Sequence of chain 1.E:
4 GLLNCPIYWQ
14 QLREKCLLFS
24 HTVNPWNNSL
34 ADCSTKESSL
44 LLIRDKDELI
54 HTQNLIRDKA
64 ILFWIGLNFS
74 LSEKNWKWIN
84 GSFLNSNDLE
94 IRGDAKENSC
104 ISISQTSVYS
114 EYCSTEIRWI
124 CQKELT

Binding-site contacts:
Ligand atom C6 contacts residue LEU45 of chain 1.E at 4.0 Å (hydrophobic).
Ligand atom C1 contacts residue LEU45 of chain 1.E at 4.5 Å (hydrophobic).
Ligand atom C3 contacts residue ASN83 of chain 1.E at 3.8 Å.
Ligand atom O5 contacts residue LEU45 of chain 1.E at 3.8 Å.
Ligand atom O5 contacts residue ASN83 of chain 1.E at 2.4 Å (h-bond).
Ligand atom C6 contacts residue ARG47 of chain 1.E at 3.9 Å.
Ligand atom O6 contacts residue ARG47 of chain 1.E at 3.6 Å (salt-bridge).
Ligand atom N2 contacts residue SER85 of chain 1.E at 2.8 Å (h-bond).
Ligand atom N2 contacts residue ASN83 of chain 1.E at 2.8 Å (h-bond).
Ligand atom C1 contacts residue ASN83 of chain 1.E at 1.5 Å.
Ligand atom C8 contacts residue SER85 of chain 1.E at 3.4 Å.
Ligand atom C7 contacts residue ASN83 of chain 1.E at 3.3 Å.
Ligand atom C2 contacts residue SER85 of chain 1.E at 3.7 Å.
Ligand atom C3 contacts residue SER85 of chain 1.E at 4.0 Å.
Ligand atom C6 contacts residue ILE46 of chain 1.E at 3.4 Å (hydrophobic).
Ligand atom O3 contacts residue SER85 of chain 1.E at 4.4 Å.
Ligand atom O5 contacts residue TRP81 of chain 1.E at 4.2 Å.
Ligand atom C5 contacts residue TRP81 of chain 1.E at 3.8 Å (hydrophobic).
Ligand atom C5 contacts residue ASN83 of chain 1.E at 3.7 Å.
Ligand atom C6 contacts residue TRP81 of chain 1.E at 3.8 Å (hydrophobic).
Ligand atom C8 contacts residue ASN83 of chain 1.E at 4.2 Å.
Ligand atom C7 contacts residue SER85 of chain 1.E at 3.6 Å.
Ligand atom C4 contacts residue ASN83 of chain 1.E at 4.3 Å.
Ligand atom C1 contacts residue SER85 of chain 1.E at 4.0 Å.
Ligand atom C2 contacts residue ASN83 of chain 1.E at 2.5 Å.
Ligand atom O6 contacts residue ILE46 of chain 1.E at 3.7 Å.
Ligand atom O6 contacts residue LEU45 of chain 1.E at 3.7 Å.
Ligand atom C1 contacts residue TRP81 of chain 1.E at 4.3 Å (hydrophobic).
Ligand atom O7 contacts residue ASN83 of chain 1.E at 3.6 Å (h-bond).

This small molecule binds to this protein.
Small molecule (SMILES): CC(=O)N[C@@H]1[C@@H](O)[C@H](O)[C@@H](CO)O[C@H]1O